Sequence of chain 1.B:
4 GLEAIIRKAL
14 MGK

A protein and the small-molecule ligand that binds it are described below.
Small molecule (SMILES): COC[C@]1(OC)CC[C@H]2[C@@H]3CCC4=CC(=O)CCC4=C3[C@@H](c3ccc(/C=N/O)cc3)C[C@@]21C

Binding-site contacts:
Ligand atom C1 contacts residue PHE117 of chain 1.A at 3.6 Å (hydrophobic).
Ligand atom C5 contacts residue CYS214 of chain 1.A at 3.8 Å (hydrophobic).
Ligand atom C22 contacts residue CYS214 of chain 1.A at 3.8 Å (hydrophobic).
Ligand atom C23 contacts residue LEU41 of chain 1.A at 3.8 Å (hydrophobic).
Ligand atom C1 contacts residue LEU41 of chain 1.A at 3.6 Å (hydrophobic).
Ligand atom C30 contacts residue ASN42 of chain 1.A at 3.8 Å.
Ligand atom C25 contacts residue TRP78 of chain 1.A at 3.5 Å (hydrophobic).
Ligand atom C1 contacts residue LEU120 of chain 1.A at 3.3 Å (hydrophobic).
Ligand atom N28 contacts residue GLU46 of chain 1.A at 3.8 Å.
Ligand atom O32 contacts residue CYS214 of chain 1.A at 3.3 Å (h-bond).
Ligand atom C15 contacts residue GLN48 of chain 1.A at 3.3 Å.
Ligand atom O29 contacts residue LEU5 of chain 1.B at 3.2 Å.
Ligand atom C13 contacts residue PHE101 of chain 1.A at 3.8 Å (hydrophobic).
Ligand atom O14 contacts residue ARG89 of chain 1.A at 2.7 Å (salt-bridge).
Ligand atom O2 contacts residue LEU120 of chain 1.A at 3.0 Å.
Ligand atom C27 contacts residue GLU46 of chain 1.A at 3.8 Å.
Ligand atom C31 contacts residue GLY45 of chain 1.A at 3.7 Å.
Ligand atom C26 contacts residue GLY45 of chain 1.A at 3.5 Å.
Ligand atom O14 contacts residue GLN48 of chain 1.A at 2.9 Å (h-bond).
Ligand atom C23 contacts residue GLY45 of chain 1.A at 3.8 Å.
Ligand atom C33 contacts residue THR217 of chain 1.A at 3.6 Å.
Ligand atom C24 contacts residue GLY45 of chain 1.A at 3.7 Å.
Ligand atom C25 contacts residue GLY45 of chain 1.A at 3.5 Å.
Ligand atom O14 contacts residue PHE101 of chain 1.A at 3.9 Å.
Ligand atom C30 contacts residue GLY45 of chain 1.A at 3.6 Å.
Ligand atom C5 contacts residue LEU210 of chain 1.A at 3.7 Å (hydrophobic).
Ligand atom C33 contacts residue CYS214 of chain 1.A at 3.7 Å (hydrophobic).
Ligand atom C24 contacts residue TRP78 of chain 1.A at 3.9 Å (hydrophobic).
Ligand atom C12 contacts residue MET82 of chain 1.A at 3.8 Å (hydrophobic).
Ligand atom O29 contacts residue LEU49 of chain 1.A at 3.7 Å.
Ligand atom C15 contacts residue LEU44 of chain 1.A at 3.5 Å (hydrophobic).
Ligand atom C24 contacts residue MET82 of chain 1.A at 3.7 Å (hydrophobic).
Ligand atom C9 contacts residue MET124 of chain 1.A at 3.6 Å (hydrophobic).
Ligand atom C13 contacts residue GLN48 of chain 1.A at 3.1 Å.
Ligand atom C31 contacts residue LEU41 of chain 1.A at 3.5 Å (hydrophobic).
Ligand atom C27 contacts residue GLY45 of chain 1.A at 3.6 Å.
Ligand atom C19 contacts residue LEU41 of chain 1.A at 3.8 Å (hydrophobic).
Ligand atom O29 contacts residue GLU46 of chain 1.A at 3.9 Å.
Ligand atom C31 contacts residue ASN42 of chain 1.A at 3.4 Å.
Ligand atom C25 contacts residue MET82 of chain 1.A at 3.6 Å (hydrophobic).

Sequence of chain 1.A:
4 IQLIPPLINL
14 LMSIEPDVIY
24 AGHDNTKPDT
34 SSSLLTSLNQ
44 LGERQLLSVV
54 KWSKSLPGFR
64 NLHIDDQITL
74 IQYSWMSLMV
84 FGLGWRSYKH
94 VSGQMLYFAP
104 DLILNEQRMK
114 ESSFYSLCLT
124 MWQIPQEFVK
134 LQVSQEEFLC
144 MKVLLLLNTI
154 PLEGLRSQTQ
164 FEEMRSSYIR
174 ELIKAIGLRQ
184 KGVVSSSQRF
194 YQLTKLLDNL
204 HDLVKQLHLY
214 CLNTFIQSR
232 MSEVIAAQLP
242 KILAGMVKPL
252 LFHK